This small molecule binds to this protein.
Small molecule (SMILES): O=P(O)(O)OC1[C@@H](O)[C@@H](O)C(OP(=O)(O)O)[C@H](O)[C@H]1O

Sequence of chain 1.A:
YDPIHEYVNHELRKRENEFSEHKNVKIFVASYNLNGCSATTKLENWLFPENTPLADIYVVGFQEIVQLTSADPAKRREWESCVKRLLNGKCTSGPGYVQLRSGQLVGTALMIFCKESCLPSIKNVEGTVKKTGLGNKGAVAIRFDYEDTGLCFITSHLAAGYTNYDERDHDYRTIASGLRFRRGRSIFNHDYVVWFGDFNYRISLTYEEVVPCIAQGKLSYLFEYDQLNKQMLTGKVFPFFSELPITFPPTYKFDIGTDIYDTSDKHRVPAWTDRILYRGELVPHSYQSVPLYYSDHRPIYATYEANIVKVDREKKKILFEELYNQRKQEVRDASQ

Binding-site contacts:
Ligand atom O1 contacts residue ARG277 of chain 1.A at 3.7 Å.
Ligand atom O6 contacts residue ARG211 of chain 1.A at 3.2 Å (salt-bridge).
Ligand atom O6 contacts residue GLY170 of chain 1.A at 3.9 Å.
Ligand atom C1 contacts residue GLY170 of chain 1.A at 4.0 Å.
Ligand atom O5 contacts residue TYR261 of chain 1.A at 2.5 Å (h-bond).
Ligand atom O13 contacts residue GLY170 of chain 1.A at 4.5 Å.
Ligand atom O2 contacts residue ALA169 of chain 1.A at 3.8 Å.
Ligand atom O3 contacts residue ARG277 of chain 1.A at 3.6 Å.
Ligand atom P1 contacts residue GLY170 of chain 1.A at 4.0 Å.
Ligand atom O5 contacts residue ARG277 of chain 1.A at 3.6 Å.
Ligand atom C5 contacts residue ARG277 of chain 1.A at 3.2 Å.
Ligand atom O41 contacts residue TYR261 of chain 1.A at 2.4 Å (h-bond).
Ligand atom O4 contacts residue ARG277 of chain 1.A at 3.3 Å (salt-bridge).
Ligand atom C6 contacts residue ARG211 of chain 1.A at 3.8 Å.
Ligand atom C6 contacts residue GLY170 of chain 1.A at 3.8 Å.
Ligand atom P1 contacts residue TYR171 of chain 1.A at 3.8 Å.
Ligand atom P4 contacts residue TYR261 of chain 1.A at 3.0 Å.
Ligand atom C3 contacts residue ARG277 of chain 1.A at 3.1 Å.
Ligand atom O1 contacts residue TYR171 of chain 1.A at 4.4 Å.
Ligand atom O6 contacts residue ARG277 of chain 1.A at 4.2 Å.
Ligand atom C5 contacts residue ARG211 of chain 1.A at 4.0 Å.
Ligand atom C4 contacts residue ARG277 of chain 1.A at 3.7 Å.
Ligand atom O2 contacts residue GLY170 of chain 1.A at 4.2 Å.
Ligand atom O42 contacts residue TYR261 of chain 1.A at 3.2 Å (h-bond).
Ligand atom O5 contacts residue ARG211 of chain 1.A at 3.0 Å (salt-bridge).
Ligand atom O42 contacts residue LYS262 of chain 1.A at 3.5 Å (salt-bridge).
Ligand atom C6 contacts residue TYR171 of chain 1.A at 4.1 Å (hydrophobic).
Ligand atom C1 contacts residue ARG277 of chain 1.A at 3.9 Å.
Ligand atom O1 contacts residue GLY170 of chain 1.A at 4.3 Å.
Ligand atom O13 contacts residue TYR171 of chain 1.A at 3.3 Å.
Ligand atom O12 contacts residue TYR171 of chain 1.A at 3.2 Å (h-bond).
Ligand atom O12 contacts residue ASN173 of chain 1.A at 4.5 Å.
Ligand atom O12 contacts residue GLY170 of chain 1.A at 3.0 Å.
Ligand atom C4 contacts residue TYR261 of chain 1.A at 3.7 Å (hydrophobic).
Ligand atom C5 contacts residue TYR261 of chain 1.A at 3.6 Å (hydrophobic).
Ligand atom O4 contacts residue TYR261 of chain 1.A at 3.1 Å (h-bond).
Ligand atom C2 contacts residue ARG277 of chain 1.A at 4.0 Å.
Ligand atom O6 contacts residue TYR171 of chain 1.A at 3.4 Å (h-bond).
Ligand atom C6 contacts residue ARG277 of chain 1.A at 4.2 Å.
Ligand atom O42 contacts residue ASP305 of chain 1.A at 4.0 Å.